Binding-site contacts:
Ligand atom C16 contacts residue GLY93 of chain 1.A at 3.3 Å.
Ligand atom N10 contacts residue THR169 of chain 1.A at 3.4 Å (h-bond).
Ligand atom C12 contacts residue ILE81 of chain 1.A at 3.9 Å (hydrophobic).
Ligand atom N11 contacts residue MET83 of chain 1.A at 3.7 Å.
Ligand atom N11 contacts residue ALA40 of chain 1.A at 3.4 Å.
Ligand atom C9 contacts residue ALA40 of chain 1.A at 3.7 Å (hydrophobic).
Ligand atom C16 contacts residue LEU92 of chain 1.A at 3.7 Å (hydrophobic).
Ligand atom C15 contacts residue LEU92 of chain 1.A at 3.7 Å (hydrophobic).
Ligand atom O8 contacts residue ALA40 of chain 1.A at 3.1 Å.
Ligand atom F21 contacts residue LEU92 of chain 1.A at 3.3 Å.
Ligand atom C3 contacts residue ASP78 of chain 1.A at 3.3 Å.
Ligand atom N11 contacts residue ILE81 of chain 1.A at 3.5 Å.
Ligand atom C19 contacts residue ASN36 of chain 1.A at 3.4 Å.
Ligand atom O20 contacts residue LYS43 of chain 1.A at 3.0 Å (salt-bridge).
Ligand atom N10 contacts residue ALA40 of chain 1.A at 3.5 Å.
Ligand atom O7 contacts residue ASN36 of chain 1.A at 3.9 Å.
Ligand atom O20 contacts residue ILE81 of chain 1.A at 3.5 Å.
Ligand atom C2 contacts residue SER37 of chain 1.A at 3.7 Å.
Ligand atom C3 contacts residue ASN36 of chain 1.A at 3.8 Å.
Ligand atom O7 contacts residue LEU33 of chain 1.A at 3.7 Å.
Ligand atom C6 contacts residue ASN36 of chain 1.A at 3.9 Å.
Ligand atom O8 contacts residue ASN36 of chain 1.A at 3.6 Å (h-bond).
Ligand atom N10 contacts residue MET83 of chain 1.A at 3.8 Å.
Ligand atom C12 contacts residue GLY82 of chain 1.A at 3.8 Å.
Ligand atom C2 contacts residue ASP78 of chain 1.A at 3.3 Å.
Ligand atom N11 contacts residue GLY82 of chain 1.A at 3.0 Å (h-bond).
Ligand atom F21 contacts residue MET83 of chain 1.A at 3.8 Å.
Ligand atom O8 contacts residue ASP78 of chain 1.A at 2.6 Å (salt-bridge).
Ligand atom O8 contacts residue SER37 of chain 1.A at 3.5 Å.
Ligand atom N13 contacts residue ALA40 of chain 1.A at 3.8 Å.
Ligand atom BR contacts residue PHE123 of chain 1.A at 3.1 Å.
Ligand atom C2 contacts residue ASN36 of chain 1.A at 3.7 Å.
Ligand atom N10 contacts residue GLY82 of chain 1.A at 3.8 Å.
Ligand atom C5 contacts residue MET83 of chain 1.A at 3.6 Å (hydrophobic).
Ligand atom BR contacts residue ASN36 of chain 1.A at 3.8 Å.
Ligand atom C12 contacts residue ALA40 of chain 1.A at 3.6 Å (hydrophobic).
Ligand atom C18 contacts residue ASN36 of chain 1.A at 3.5 Å.
Ligand atom O7 contacts residue VAL171 of chain 1.A at 3.3 Å.
Ligand atom F21 contacts residue GLY93 of chain 1.A at 3.4 Å.
Ligand atom C1 contacts residue ASN36 of chain 1.A at 3.6 Å.

The small molecule below binds the protein below.
Small molecule (SMILES): O=c1[nH]nc(-c2cc(Br)c(O)cc2O)n1-c1ccccc1F

Sequence of chain 1.A:
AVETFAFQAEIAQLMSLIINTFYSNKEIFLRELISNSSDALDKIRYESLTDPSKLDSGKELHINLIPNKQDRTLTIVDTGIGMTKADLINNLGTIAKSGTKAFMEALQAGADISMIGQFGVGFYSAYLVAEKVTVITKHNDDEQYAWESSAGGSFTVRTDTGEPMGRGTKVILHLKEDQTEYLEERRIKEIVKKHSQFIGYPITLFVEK